Sequence of chain 1.A:
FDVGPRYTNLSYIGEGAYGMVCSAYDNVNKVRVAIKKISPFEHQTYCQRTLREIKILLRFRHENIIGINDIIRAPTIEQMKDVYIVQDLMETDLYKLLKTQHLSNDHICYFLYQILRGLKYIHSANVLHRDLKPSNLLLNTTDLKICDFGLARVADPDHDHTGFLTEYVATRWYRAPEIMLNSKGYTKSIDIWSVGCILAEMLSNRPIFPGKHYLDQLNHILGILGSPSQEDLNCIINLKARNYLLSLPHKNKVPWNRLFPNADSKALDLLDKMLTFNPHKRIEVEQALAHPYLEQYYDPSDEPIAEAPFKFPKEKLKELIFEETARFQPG

The protein below binds the small molecule below.
Small molecule (SMILES): Cn1nccc1Nc1nccc(-c2cc3c(s2)C(C)(C)N(CCN2CCOCC2)C3=O)n1

Binding-site contacts:
Ligand atom N9 contacts residue ALA60 of chain 1.A at 3.6 Å.
Ligand atom N9 contacts residue MET116 of chain 1.A at 3.1 Å (h-bond).
Ligand atom C30 contacts residue GLU41 of chain 1.A at 3.7 Å.
Ligand atom C30 contacts residue VAL47 of chain 1.A at 3.8 Å (hydrophobic).
Ligand atom N9 contacts residue ASP114 of chain 1.A at 3.4 Å (salt-bridge).
Ligand atom C4 contacts residue THR118 of chain 1.A at 3.9 Å.
Ligand atom C10 contacts residue ALA60 of chain 1.A at 3.4 Å (hydrophobic).
Ligand atom C16 contacts residue VAL47 of chain 1.A at 3.6 Å (hydrophobic).
Ligand atom C26 contacts residue TYR44 of chain 1.A at 3.3 Å (hydrophobic).
Ligand atom C12 contacts residue LEU164 of chain 1.A at 3.4 Å (hydrophobic).
Ligand atom C15 contacts residue GLN113 of chain 1.A at 3.7 Å.
Ligand atom C1 contacts residue GLU117 of chain 1.A at 3.4 Å.
Ligand atom C24 contacts residue TYR44 of chain 1.A at 3.5 Å (hydrophobic).
Ligand atom N3 contacts residue ILE39 of chain 1.A at 3.8 Å.
Ligand atom O25 contacts residue GLY42 of chain 1.A at 3.8 Å.
Ligand atom N2 contacts residue LYS122 of chain 1.A at 3.9 Å.
Ligand atom C6 contacts residue MET116 of chain 1.A at 3.5 Å (hydrophobic).
Ligand atom C31 contacts residue VAL47 of chain 1.A at 3.7 Å (hydrophobic).
Ligand atom O25 contacts residue TYR44 of chain 1.A at 3.3 Å.
Ligand atom C11 contacts residue GLN113 of chain 1.A at 3.6 Å.
Ligand atom C26 contacts residue GLY45 of chain 1.A at 3.4 Å.
Ligand atom O18 contacts residue LYS62 of chain 1.A at 3.3 Å.
Ligand atom C10 contacts residue ASP114 of chain 1.A at 3.0 Å.
Ligand atom N3 contacts residue LYS122 of chain 1.A at 2.8 Å (salt-bridge).
Ligand atom O25 contacts residue ALA43 of chain 1.A at 3.7 Å.
Ligand atom N13 contacts residue LEU164 of chain 1.A at 3.7 Å.
Ligand atom C5 contacts residue LEU164 of chain 1.A at 3.6 Å (hydrophobic).
Ligand atom C4 contacts residue LYS122 of chain 1.A at 3.6 Å.
Ligand atom N7 contacts residue MET116 of chain 1.A at 3.0 Å (h-bond).
Ligand atom C23 contacts residue GLY42 of chain 1.A at 3.9 Å.
Ligand atom C1 contacts residue ILE39 of chain 1.A at 3.4 Å (hydrophobic).
Ligand atom C29 contacts residue ASN162 of chain 1.A at 3.4 Å.
Ligand atom O25 contacts residue GLY45 of chain 1.A at 3.6 Å.
Ligand atom C4 contacts residue ASP119 of chain 1.A at 3.4 Å.
Ligand atom C10 contacts residue LEU164 of chain 1.A at 3.6 Å (hydrophobic).
Ligand atom N2 contacts residue MET116 of chain 1.A at 3.5 Å (h-bond).
Ligand atom C20 contacts residue ASP175 of chain 1.A at 3.7 Å.
Ligand atom C11 contacts residue LEU164 of chain 1.A at 3.4 Å (hydrophobic).
Ligand atom N2 contacts residue ILE39 of chain 1.A at 3.5 Å.
Ligand atom C1 contacts residue MET116 of chain 1.A at 3.2 Å (hydrophobic).